Sequence of chain 1.H:
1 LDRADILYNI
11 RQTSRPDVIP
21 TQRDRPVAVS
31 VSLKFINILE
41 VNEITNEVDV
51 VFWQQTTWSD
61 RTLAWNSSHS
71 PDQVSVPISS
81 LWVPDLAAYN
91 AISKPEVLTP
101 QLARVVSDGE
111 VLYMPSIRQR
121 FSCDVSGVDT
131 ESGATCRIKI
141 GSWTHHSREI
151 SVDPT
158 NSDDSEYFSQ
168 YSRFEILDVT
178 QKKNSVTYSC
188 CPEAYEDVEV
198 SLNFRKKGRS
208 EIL

Sequence of chain 1.G:
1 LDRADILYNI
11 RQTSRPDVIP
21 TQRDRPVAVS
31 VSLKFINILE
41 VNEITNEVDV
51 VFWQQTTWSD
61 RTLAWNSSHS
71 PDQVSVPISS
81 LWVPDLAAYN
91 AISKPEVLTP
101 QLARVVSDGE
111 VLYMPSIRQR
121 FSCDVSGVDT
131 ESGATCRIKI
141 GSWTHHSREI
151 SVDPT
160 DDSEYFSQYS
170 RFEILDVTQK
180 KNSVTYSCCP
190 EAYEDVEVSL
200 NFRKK

A small-molecule ligand and the protein it binds are described below.
Small molecule (SMILES): CCOc1cncc(N2CCCNCC2)c1

Binding-site contacts:
Ligand atom C5 contacts residue TRP143 of chain 1.G at 3.3 Å (hydrophobic).
Ligand atom C2 contacts residue TYR185 of chain 1.G at 3.5 Å (hydrophobic).
Ligand atom O1 contacts residue ARG104 of chain 1.H at 3.6 Å.
Ligand atom N1 contacts residue SER142 of chain 1.G at 3.8 Å.
Ligand atom C9 contacts residue MET114 of chain 1.H at 3.3 Å (hydrophobic).
Ligand atom C3 contacts residue CYS188 of chain 1.G at 4.1 Å (hydrophobic).
Ligand atom C4 contacts residue TRP53 of chain 1.H at 4.1 Å (hydrophobic).
Ligand atom C5 contacts residue MET114 of chain 1.H at 4.1 Å (hydrophobic).
Ligand atom N3 contacts residue TRP143 of chain 1.G at 4.0 Å.
Ligand atom N2 contacts residue MET114 of chain 1.H at 3.3 Å.
Ligand atom C12 contacts residue ARG104 of chain 1.H at 4.2 Å.
Ligand atom N2 contacts residue TRP143 of chain 1.G at 3.4 Å (h-bond).
Ligand atom C12 contacts residue LEU112 of chain 1.H at 3.5 Å (hydrophobic).
Ligand atom C3 contacts residue TRP143 of chain 1.G at 3.9 Å (hydrophobic).
Ligand atom C3 contacts residue TYR185 of chain 1.G at 4.1 Å (hydrophobic).
Ligand atom C2 contacts residue TYR192 of chain 1.G at 3.6 Å (hydrophobic).
Ligand atom C1 contacts residue TYR89 of chain 1.G at 3.1 Å (hydrophobic).
Ligand atom C10 contacts residue TRP143 of chain 1.G at 3.5 Å (hydrophobic).
Ligand atom C2 contacts residue TYR89 of chain 1.G at 3.5 Å (hydrophobic).
Ligand atom C6 contacts residue LEU112 of chain 1.H at 4.0 Å (hydrophobic).
Ligand atom C7 contacts residue LEU112 of chain 1.H at 3.6 Å (hydrophobic).
Ligand atom C1 contacts residue TRP53 of chain 1.H at 3.8 Å (hydrophobic).
Ligand atom N1 contacts residue TRP143 of chain 1.G at 2.9 Å (h-bond).
Ligand atom C1 contacts residue TRP143 of chain 1.G at 3.5 Å (hydrophobic).
Ligand atom C10 contacts residue MET114 of chain 1.H at 3.6 Å (hydrophobic).
Ligand atom C4 contacts residue MET114 of chain 1.H at 3.5 Å (hydrophobic).
Ligand atom C3 contacts residue TYR192 of chain 1.G at 3.7 Å (hydrophobic).
Ligand atom N3 contacts residue THR144 of chain 1.G at 3.8 Å.
Ligand atom C8 contacts residue MET114 of chain 1.H at 3.9 Å (hydrophobic).
Ligand atom C2 contacts residue TRP143 of chain 1.G at 3.8 Å (hydrophobic).
Ligand atom C6 contacts residue THR144 of chain 1.G at 3.9 Å.
Ligand atom C8 contacts residue TRP143 of chain 1.G at 3.8 Å (hydrophobic).
Ligand atom C11 contacts residue LEU112 of chain 1.H at 4.0 Å (hydrophobic).
Ligand atom N1 contacts residue TYR89 of chain 1.G at 2.7 Å (h-bond).
Ligand atom C9 contacts residue TRP143 of chain 1.G at 3.4 Å (hydrophobic).
Ligand atom N3 contacts residue MET114 of chain 1.H at 3.7 Å.
Ligand atom C12 contacts residue TYR192 of chain 1.G at 3.9 Å (hydrophobic).
Ligand atom O1 contacts residue LEU112 of chain 1.H at 3.4 Å.
Ligand atom C11 contacts residue TYR192 of chain 1.G at 3.2 Å (hydrophobic).
Ligand atom C4 contacts residue CYS188 of chain 1.G at 3.9 Å (hydrophobic).